A protein and the small-molecule ligand that binds it are described below.
Small molecule (SMILES): C=CC(=O)Nc1ccc(Oc2nc(Nc3cc(C)[nH]n3)cc(N3CCN(C)CC3)n2)cc1

Sequence of chain 1.B:
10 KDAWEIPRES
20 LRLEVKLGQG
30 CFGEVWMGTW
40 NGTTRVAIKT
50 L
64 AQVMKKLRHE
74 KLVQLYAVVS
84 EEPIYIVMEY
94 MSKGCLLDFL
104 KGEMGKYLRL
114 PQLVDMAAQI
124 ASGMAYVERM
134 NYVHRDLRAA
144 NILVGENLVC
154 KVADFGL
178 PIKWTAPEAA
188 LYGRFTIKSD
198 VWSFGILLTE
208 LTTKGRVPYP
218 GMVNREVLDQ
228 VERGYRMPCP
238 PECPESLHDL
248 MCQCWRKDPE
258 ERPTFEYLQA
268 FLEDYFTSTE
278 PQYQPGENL

Binding-site contacts:
Ligand atom NAP contacts residue MET94 of chain 1.B at 3.2 Å (h-bond).
Ligand atom NAT contacts residue TYR93 of chain 1.B at 3.7 Å.
Ligand atom CAN contacts residue GLY97 of chain 1.B at 4.0 Å.
Ligand atom CAJ contacts residue LEU146 of chain 1.B at 4.0 Å (hydrophobic).
Ligand atom CAJ contacts residue ALA46 of chain 1.B at 4.0 Å (hydrophobic).
Ligand atom C6 contacts residue MET94 of chain 1.B at 3.6 Å (hydrophobic).
Ligand atom C4 contacts residue GLY97 of chain 1.B at 3.5 Å.
Ligand atom C5 contacts residue TYR93 of chain 1.B at 3.8 Å (hydrophobic).
Ligand atom NAP contacts residue GLU92 of chain 1.B at 3.3 Å (salt-bridge).
Ligand atom CAM contacts residue SER95 of chain 1.B at 3.5 Å.
Ligand atom C2 contacts residue LEU26 of chain 1.B at 4.0 Å (hydrophobic).
Ligand atom CBA contacts residue MET94 of chain 1.B at 3.9 Å (hydrophobic).
Ligand atom CAA contacts residue ASP157 of chain 1.B at 4.0 Å.
Ligand atom N3 contacts residue GLY97 of chain 1.B at 3.9 Å.
Ligand atom CAF contacts residue VAL34 of chain 1.B at 3.5 Å (hydrophobic).
Ligand atom OAV contacts residue LEU26 of chain 1.B at 3.6 Å.
Ligand atom CAO contacts residue SER95 of chain 1.B at 3.5 Å.
Ligand atom C5 contacts residue GLY97 of chain 1.B at 3.7 Å.
Ligand atom CAB contacts residue MET91 of chain 1.B at 4.0 Å (hydrophobic).
Ligand atom NAP contacts residue TYR93 of chain 1.B at 3.7 Å.
Ligand atom NBF contacts residue GLY97 of chain 1.B at 3.8 Å.
Ligand atom NAU contacts residue GLU92 of chain 1.B at 3.0 Å (salt-bridge).
Ligand atom NBF contacts residue LEU26 of chain 1.B at 4.0 Å.
Ligand atom CBA contacts residue LEU146 of chain 1.B at 3.9 Å (hydrophobic).
Ligand atom CAO contacts residue TYR93 of chain 1.B at 3.2 Å (hydrophobic).
Ligand atom NAP contacts residue ALA46 of chain 1.B at 3.9 Å.
Ligand atom CAX contacts residue ALA46 of chain 1.B at 3.8 Å (hydrophobic).
Ligand atom CAF contacts residue GLY27 of chain 1.B at 3.8 Å.
Ligand atom CAA contacts residue LYS48 of chain 1.B at 3.8 Å.
Ligand atom CAM contacts residue TYR93 of chain 1.B at 3.7 Å (hydrophobic).
Ligand atom C6 contacts residue LEU26 of chain 1.B at 4.1 Å (hydrophobic).
Ligand atom CAH contacts residue VAL34 of chain 1.B at 3.4 Å (hydrophobic).
Ligand atom C4 contacts residue LEU26 of chain 1.B at 3.8 Å (hydrophobic).
Ligand atom CAX contacts residue LEU146 of chain 1.B at 3.8 Å (hydrophobic).
Ligand atom NAU contacts residue ALA46 of chain 1.B at 3.7 Å.
Ligand atom CAH contacts residue LEU26 of chain 1.B at 3.7 Å (hydrophobic).
Ligand atom NAT contacts residue MET94 of chain 1.B at 3.2 Å (h-bond).
Ligand atom C5 contacts residue MET94 of chain 1.B at 3.3 Å (hydrophobic).
Ligand atom NAU contacts residue LEU146 of chain 1.B at 3.6 Å.
Ligand atom NAP contacts residue LEU146 of chain 1.B at 3.7 Å.